Sequence of chain 1.F:
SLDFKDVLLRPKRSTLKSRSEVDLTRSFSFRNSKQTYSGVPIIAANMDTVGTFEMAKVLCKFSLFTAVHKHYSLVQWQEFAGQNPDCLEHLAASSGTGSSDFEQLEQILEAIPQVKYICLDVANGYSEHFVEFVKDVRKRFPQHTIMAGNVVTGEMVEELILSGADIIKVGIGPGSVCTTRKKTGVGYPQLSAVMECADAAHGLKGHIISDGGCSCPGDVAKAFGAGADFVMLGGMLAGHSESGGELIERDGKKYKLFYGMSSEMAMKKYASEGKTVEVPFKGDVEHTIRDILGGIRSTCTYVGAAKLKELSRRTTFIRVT

Binding-site contacts:
Ligand atom O1P contacts residue GLY252 of chain 1.F at 2.9 Å (h-bond).
Ligand atom C6 contacts residue GLU299 of chain 1.F at 3.7 Å.
Ligand atom O3' contacts residue ALA63 of chain 1.F at 3.5 Å.
Ligand atom P contacts residue GLY253 of chain 1.F at 3.7 Å.
Ligand atom C2 contacts residue GLU299 of chain 1.F at 3.2 Å.
Ligand atom O3P contacts residue GLY193 of chain 1.F at 3.4 Å.
Ligand atom N3 contacts residue CYS196 of chain 1.F at 3.0 Å (h-bond).
Ligand atom C5 contacts residue GLY278 of chain 1.F at 3.8 Å.
Ligand atom O5' contacts residue GLY230 of chain 1.F at 3.4 Å.
Ligand atom O6 contacts residue GLU299 of chain 1.F at 3.8 Å.
Ligand atom C8 contacts residue MET65 of chain 1.F at 3.7 Å (hydrophobic).
Ligand atom O3P contacts residue SER194 of chain 1.F at 2.9 Å (h-bond).
Ligand atom C5 contacts residue MET279 of chain 1.F at 3.6 Å (hydrophobic).
Ligand atom O3' contacts residue ASP229 of chain 1.F at 2.4 Å (salt-bridge).
Ligand atom C6 contacts residue GLY278 of chain 1.F at 3.7 Å.
Ligand atom N1 contacts residue SER280 of chain 1.F at 3.6 Å (h-bond).
Ligand atom C2 contacts residue CYS196 of chain 1.F at 2.5 Å (hydrophobic).
Ligand atom C3' contacts residue ASP229 of chain 1.F at 3.4 Å.
Ligand atom N1 contacts residue GLU299 of chain 1.F at 2.6 Å (salt-bridge).
Ligand atom O6 contacts residue GLY278 of chain 1.F at 3.1 Å.
Ligand atom C2' contacts residue ASP229 of chain 1.F at 3.7 Å.
Ligand atom N7 contacts residue MET279 of chain 1.F at 3.0 Å (h-bond).
Ligand atom O6 contacts residue SER280 of chain 1.F at 2.8 Å (h-bond).
Ligand atom O2P contacts residue SER194 of chain 1.F at 2.7 Å (h-bond).
Ligand atom O6 contacts residue GLY300 of chain 1.F at 3.4 Å.
Ligand atom N1 contacts residue CYS196 of chain 1.F at 3.6 Å (h-bond).
Ligand atom O2P contacts residue GLY253 of chain 1.F at 2.7 Å (h-bond).
Ligand atom C4' contacts residue ASP229 of chain 1.F at 3.5 Å.
Ligand atom O3' contacts residue MET250 of chain 1.F at 3.6 Å.
Ligand atom N7 contacts residue GLY278 of chain 1.F at 3.4 Å.
Ligand atom O1P contacts residue GLY253 of chain 1.F at 3.4 Å (h-bond).
Ligand atom C6 contacts residue SER280 of chain 1.F at 3.8 Å.
Ligand atom O3P contacts residue GLY231 of chain 1.F at 3.0 Å (h-bond).
Ligand atom C6 contacts residue MET279 of chain 1.F at 3.7 Å (hydrophobic).
Ligand atom O5' contacts residue GLY193 of chain 1.F at 3.5 Å.
Ligand atom O2' contacts residue ASP229 of chain 1.F at 2.6 Å (salt-bridge).
Ligand atom O6 contacts residue MET279 of chain 1.F at 3.0 Å (h-bond).
Ligand atom P contacts residue SER194 of chain 1.F at 3.7 Å.
Ligand atom O2' contacts residue ASN168 of chain 1.F at 3.6 Å.
Ligand atom O2P contacts residue GLY252 of chain 1.F at 3.6 Å.

The small molecule below binds the protein below.
Small molecule (SMILES): O=c1[nH]cnc2c1ncn2[C@@H]1O[C@H](COP(=O)(O)O)[C@@H](O)[C@H]1O